Binding-site contacts:
Ligand atom N1 contacts residue ARG365 of chain 1.J at 3.1 Å.
Ligand atom O1B contacts residue GLN172 of chain 1.J at 3.4 Å (h-bond).
Ligand atom C6 contacts residue ARG365 of chain 1.J at 3.3 Å.
Ligand atom O1B contacts residue LYS175 of chain 1.J at 3.0 Å (salt-bridge).
Ligand atom C2 contacts residue LYS434 of chain 1.J at 3.5 Å.
Ligand atom O3A contacts residue GLY174 of chain 1.J at 2.9 Å (h-bond).
Ligand atom N1 contacts residue GLN435 of chain 1.J at 3.6 Å.
Ligand atom O1A contacts residue ARG342 of chain 1.M at 3.0 Å (salt-bridge).
Ligand atom O2B contacts residue MG1 of chain 1.WA at 2.2 Å.
Ligand atom N1 contacts residue GLN433 of chain 1.J at 3.5 Å (h-bond).
Ligand atom C2 contacts residue ARG365 of chain 1.J at 3.1 Å.
Ligand atom O2G contacts residue ARG342 of chain 1.M at 3.6 Å.
Ligand atom O3G contacts residue MG1 of chain 1.WA at 3.0 Å.
Ligand atom O2G contacts residue MG1 of chain 1.WA at 2.0 Å.
Ligand atom O3' contacts residue PRO346 of chain 1.M at 3.5 Å.
Ligand atom C5 contacts residue ARG365 of chain 1.J at 3.4 Å.
Ligand atom O2A contacts residue ALA177 of chain 1.J at 2.7 Å (h-bond).
Ligand atom O3G contacts residue LYS175 of chain 1.J at 3.4 Å (salt-bridge).
Ligand atom PB contacts residue LYS175 of chain 1.J at 3.6 Å.
Ligand atom C2' contacts residue GLN435 of chain 1.J at 3.5 Å.
Ligand atom O2' contacts residue PRO346 of chain 1.M at 3.7 Å.
Ligand atom O2A contacts residue THR176 of chain 1.J at 3.4 Å.
Ligand atom O3A contacts residue THR173 of chain 1.J at 3.6 Å.
Ligand atom O3A contacts residue LYS175 of chain 1.J at 3.6 Å (salt-bridge).
Ligand atom C8 contacts residue ALA177 of chain 1.J at 3.7 Å (hydrophobic).
Ligand atom PB contacts residue MG1 of chain 1.WA at 3.2 Å.
Ligand atom N3B contacts residue GLN172 of chain 1.J at 3.0 Å (h-bond).
Ligand atom N3B contacts residue MG1 of chain 1.WA at 3.5 Å.
Ligand atom C4 contacts residue ARG365 of chain 1.J at 3.4 Å.
Ligand atom O4' contacts residue PHE360 of chain 1.J at 3.4 Å.
Ligand atom N6 contacts residue GLN433 of chain 1.J at 3.5 Å (h-bond).
Ligand atom O1G contacts residue GLN172 of chain 1.J at 3.5 Å (h-bond).
Ligand atom N3 contacts residue ARG365 of chain 1.J at 3.2 Å.
Ligand atom O1B contacts residue THR173 of chain 1.J at 3.2 Å (h-bond).
Ligand atom PG contacts residue MG1 of chain 1.WA at 2.9 Å.
Ligand atom O2' contacts residue GLN435 of chain 1.J at 3.4 Å (h-bond).
Ligand atom O2B contacts residue THR176 of chain 1.J at 2.4 Å (h-bond).
Ligand atom O1B contacts residue GLY174 of chain 1.J at 3.4 Å (h-bond).
Ligand atom N1 contacts residue LYS434 of chain 1.J at 3.5 Å.
Ligand atom O1G contacts residue ARG342 of chain 1.M at 3.2 Å (salt-bridge).

The protein below binds the small molecule below.
Small molecule (SMILES): Nc1ncnc2c1ncn2[C@@H]1O[C@H](CO[P](=O)(O)O[P](=O)(O)NP(=O)(O)O)[C@@H](O)[C@H]1O

Sequence of chain 1.J:
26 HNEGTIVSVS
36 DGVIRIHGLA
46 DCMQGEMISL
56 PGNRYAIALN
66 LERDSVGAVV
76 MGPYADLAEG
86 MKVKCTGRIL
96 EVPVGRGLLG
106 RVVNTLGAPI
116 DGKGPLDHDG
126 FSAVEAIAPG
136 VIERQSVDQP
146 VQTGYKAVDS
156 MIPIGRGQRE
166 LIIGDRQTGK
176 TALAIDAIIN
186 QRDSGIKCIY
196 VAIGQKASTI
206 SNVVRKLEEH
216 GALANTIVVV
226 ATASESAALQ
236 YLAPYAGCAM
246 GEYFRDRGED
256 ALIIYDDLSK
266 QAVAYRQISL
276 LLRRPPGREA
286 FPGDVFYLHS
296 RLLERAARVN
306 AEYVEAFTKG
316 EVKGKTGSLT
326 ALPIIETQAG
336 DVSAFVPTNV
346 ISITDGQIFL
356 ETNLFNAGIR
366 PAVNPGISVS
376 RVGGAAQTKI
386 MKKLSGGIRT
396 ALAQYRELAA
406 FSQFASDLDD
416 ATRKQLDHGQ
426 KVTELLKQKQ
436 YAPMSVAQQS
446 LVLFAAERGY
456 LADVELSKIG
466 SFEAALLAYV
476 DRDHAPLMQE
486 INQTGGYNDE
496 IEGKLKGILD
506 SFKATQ

Sequence of chain 1.M:
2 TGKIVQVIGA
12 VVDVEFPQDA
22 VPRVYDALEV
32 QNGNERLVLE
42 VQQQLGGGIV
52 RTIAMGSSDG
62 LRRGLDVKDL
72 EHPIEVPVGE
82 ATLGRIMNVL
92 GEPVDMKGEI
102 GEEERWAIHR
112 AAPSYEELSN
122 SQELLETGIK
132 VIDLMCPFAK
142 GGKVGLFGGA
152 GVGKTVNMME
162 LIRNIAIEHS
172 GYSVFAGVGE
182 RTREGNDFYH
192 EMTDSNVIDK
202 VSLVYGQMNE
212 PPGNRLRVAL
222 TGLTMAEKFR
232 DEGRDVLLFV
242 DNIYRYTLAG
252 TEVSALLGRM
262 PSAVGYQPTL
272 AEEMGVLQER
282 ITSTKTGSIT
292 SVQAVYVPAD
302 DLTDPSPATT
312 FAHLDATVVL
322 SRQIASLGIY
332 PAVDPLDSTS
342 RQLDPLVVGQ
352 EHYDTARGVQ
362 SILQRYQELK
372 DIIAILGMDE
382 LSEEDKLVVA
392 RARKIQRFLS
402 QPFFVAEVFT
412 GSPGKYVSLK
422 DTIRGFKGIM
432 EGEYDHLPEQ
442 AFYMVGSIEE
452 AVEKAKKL